Sequence of chain 2.A:
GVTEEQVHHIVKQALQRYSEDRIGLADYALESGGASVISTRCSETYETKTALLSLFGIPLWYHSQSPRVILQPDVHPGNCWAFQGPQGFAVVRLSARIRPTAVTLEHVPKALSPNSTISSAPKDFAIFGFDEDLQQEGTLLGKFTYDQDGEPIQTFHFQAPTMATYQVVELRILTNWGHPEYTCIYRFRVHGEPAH

Sequence of chain 1.A:
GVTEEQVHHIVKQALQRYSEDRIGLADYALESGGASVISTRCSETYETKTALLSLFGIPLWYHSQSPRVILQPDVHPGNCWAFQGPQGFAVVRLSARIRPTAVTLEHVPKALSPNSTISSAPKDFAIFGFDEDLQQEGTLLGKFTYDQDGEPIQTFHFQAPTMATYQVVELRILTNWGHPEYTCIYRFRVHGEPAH

This protein binds this small molecule.
Small molecule (SMILES): CCCCCCCCCCO[C@@H]1O[C@H](CO)[C@@H](O[C@H]2O[C@H](CO)[C@@H](O)[C@H](O)[C@H]2O)[C@H](O)[C@H]1O

Sequence of chain 1.B:
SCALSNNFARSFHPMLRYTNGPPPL

Binding-site contacts:
Ligand atom C6 contacts residue LEU59 of chain 1.A at 4.5 Å (hydrophobic).
Ligand atom O1 contacts residue GLU37 of chain 2.A at 4.0 Å.
Ligand atom C8 contacts residue ASN85 of chain 1.A at 3.5 Å.
Ligand atom C57 contacts residue LEU59 of chain 1.A at 3.9 Å (hydrophobic).
Ligand atom C2 contacts residue HIS69 of chain 1.A at 4.3 Å.
Ligand atom O5 contacts residue LEU59 of chain 1.A at 3.5 Å.
Ligand atom C11 contacts residue TYR28 of chain 1.B at 4.4 Å (hydrophobic).
Ligand atom C8 contacts residue SER38 of chain 2.A at 4.1 Å.
Ligand atom C8 contacts residue GLN71 of chain 1.A at 4.4 Å.
Ligand atom O2 contacts residue ASN85 of chain 1.A at 3.0 Å (h-bond).
Ligand atom O1 contacts residue ARG74 of chain 2.A at 4.0 Å.
Ligand atom O5 contacts residue HIS69 of chain 1.A at 4.0 Å.
Ligand atom C4 contacts residue LEU59 of chain 1.A at 4.2 Å (hydrophobic).
Ligand atom O6 contacts residue TYR28 of chain 1.B at 3.5 Å (h-bond).
Ligand atom C57 contacts residue HIS69 of chain 1.A at 3.9 Å.
Ligand atom O6 contacts residue SER38 of chain 2.A at 4.0 Å.
Ligand atom O6 contacts residue GLU37 of chain 2.A at 4.0 Å.
Ligand atom O4 contacts residue ASP80 of chain 1.A at 4.4 Å.
Ligand atom O61 contacts residue ARG74 of chain 2.A at 2.9 Å (salt-bridge).
Ligand atom O6 contacts residue LEU26 of chain 1.B at 4.0 Å.
Ligand atom O4 contacts residue ASN85 of chain 1.A at 3.4 Å (h-bond).
Ligand atom O7 contacts residue HIS69 of chain 1.A at 3.7 Å.
Ligand atom C9 contacts residue GLU37 of chain 2.A at 3.8 Å.
Ligand atom O61 contacts residue LEU59 of chain 1.A at 3.9 Å.
Ligand atom C11 contacts residue SER38 of chain 2.A at 3.8 Å.
Ligand atom C18 contacts residue LEU59 of chain 1.A at 4.0 Å (hydrophobic).
Ligand atom O2 contacts residue SER38 of chain 2.A at 3.8 Å.
Ligand atom C3 contacts residue HIS69 of chain 1.A at 4.2 Å.
Ligand atom C4 contacts residue HIS69 of chain 1.A at 3.5 Å.
Ligand atom O16 contacts residue LEU59 of chain 1.A at 4.3 Å.
Ligand atom C19 contacts residue TRP67 of chain 1.A at 3.7 Å (hydrophobic).
Ligand atom O2 contacts residue GLN71 of chain 1.A at 3.2 Å (h-bond).
Ligand atom O2 contacts residue HIS69 of chain 1.A at 4.4 Å.
Ligand atom C6 contacts residue HIS69 of chain 1.A at 4.0 Å.
Ligand atom C57 contacts residue ARG74 of chain 2.A at 4.0 Å.
Ligand atom C18 contacts residue TRP67 of chain 1.A at 3.7 Å (hydrophobic).
Ligand atom C11 contacts residue GLU37 of chain 2.A at 3.2 Å.
Ligand atom C7 contacts residue ASN85 of chain 1.A at 3.9 Å.